A protein and the small-molecule ligand that binds it are described below.
Small molecule (SMILES): O=C(O)/C=C/c1ccc(O)c(O)c1

Binding-site contacts:
Ligand atom O2 contacts residue CME166 of chain 1.A at 4.3 Å.
Ligand atom C1 contacts residue GLY34 of chain 1.A at 3.9 Å.
Ligand atom C4' contacts residue ASP106 of chain 1.A at 3.8 Å.
Ligand atom C2 contacts residue VAL39 of chain 1.A at 3.6 Å (hydrophobic).
Ligand atom O4' contacts residue MET108 of chain 1.A at 2.7 Å (h-bond).
Ligand atom O1 contacts residue LYS54 of chain 1.A at 3.4 Å.
Ligand atom C3 contacts residue CME166 of chain 1.A at 4.0 Å.
Ligand atom O3' contacts residue GLN105 of chain 1.A at 2.9 Å (h-bond).
Ligand atom O2 contacts residue GLY34 of chain 1.A at 3.6 Å.
Ligand atom O3' contacts residue ASP106 of chain 1.A at 3.4 Å (salt-bridge).
Ligand atom C1 contacts residue VAL39 of chain 1.A at 3.8 Å (hydrophobic).
Ligand atom C4' contacts residue ALA52 of chain 1.A at 3.4 Å (hydrophobic).
Ligand atom C1 contacts residue CME166 of chain 1.A at 3.8 Å.
Ligand atom O4' contacts residue ASP106 of chain 1.A at 2.7 Å (salt-bridge).
Ligand atom O1 contacts residue GLY34 of chain 1.A at 3.8 Å.
Ligand atom O1 contacts residue VAL39 of chain 1.A at 4.3 Å.
Ligand atom O2 contacts residue VAL39 of chain 1.A at 4.0 Å.
Ligand atom O3' contacts residue ALA52 of chain 1.A at 3.8 Å.
Ligand atom O3' contacts residue LEU156 of chain 1.A at 3.9 Å.
Ligand atom C2 contacts residue CME166 of chain 1.A at 4.2 Å.
Ligand atom C2 contacts residue LYS54 of chain 1.A at 3.7 Å.
Ligand atom C3' contacts residue ALA52 of chain 1.A at 3.7 Å (hydrophobic).
Ligand atom C2' contacts residue GLN105 of chain 1.A at 3.7 Å.
Ligand atom C1 contacts residue LYS54 of chain 1.A at 4.0 Å.
Ligand atom C1' contacts residue LEU156 of chain 1.A at 4.3 Å (hydrophobic).
Ligand atom O4' contacts residue LEU107 of chain 1.A at 3.4 Å.
Ligand atom C4' contacts residue MET108 of chain 1.A at 3.9 Å (hydrophobic).
Ligand atom C5' contacts residue ALA52 of chain 1.A at 4.1 Å (hydrophobic).
Ligand atom O4' contacts residue ALA52 of chain 1.A at 3.2 Å.
Ligand atom C6' contacts residue LEU156 of chain 1.A at 4.2 Å (hydrophobic).
Ligand atom C5' contacts residue MET108 of chain 1.A at 3.5 Å (hydrophobic).
Ligand atom C1' contacts residue VAL39 of chain 1.A at 4.4 Å (hydrophobic).
Ligand atom C2' contacts residue LEU156 of chain 1.A at 4.0 Å (hydrophobic).
Ligand atom C3' contacts residue ASP106 of chain 1.A at 4.1 Å.
Ligand atom O2 contacts residue GLU33 of chain 1.A at 4.3 Å.
Ligand atom O1 contacts residue CME166 of chain 1.A at 3.1 Å.
Ligand atom C4' contacts residue LEU156 of chain 1.A at 4.2 Å (hydrophobic).
Ligand atom O3' contacts residue ILE84 of chain 1.A at 4.0 Å.
Ligand atom C3' contacts residue LEU156 of chain 1.A at 3.8 Å (hydrophobic).
Ligand atom C3' contacts residue GLN105 of chain 1.A at 3.7 Å.

Sequence of chain 1.A:
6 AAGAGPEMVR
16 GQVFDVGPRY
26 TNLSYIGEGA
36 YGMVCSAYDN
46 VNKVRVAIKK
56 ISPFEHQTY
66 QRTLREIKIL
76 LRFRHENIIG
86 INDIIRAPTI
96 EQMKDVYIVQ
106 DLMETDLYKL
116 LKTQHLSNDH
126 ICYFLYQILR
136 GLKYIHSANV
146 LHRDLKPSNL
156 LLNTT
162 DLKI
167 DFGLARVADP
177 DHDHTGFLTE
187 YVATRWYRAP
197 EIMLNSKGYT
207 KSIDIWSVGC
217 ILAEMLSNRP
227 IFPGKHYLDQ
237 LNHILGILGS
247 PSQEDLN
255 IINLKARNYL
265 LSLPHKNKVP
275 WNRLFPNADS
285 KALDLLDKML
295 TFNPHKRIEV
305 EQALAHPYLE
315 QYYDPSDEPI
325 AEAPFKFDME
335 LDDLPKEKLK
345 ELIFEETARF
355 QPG